A protein and the small-molecule ligand that binds it are described below.
Small molecule (SMILES): CCCCCCCCCC(=O)N[C@H]1CCOC1=O

Sequence of chain 1.A:
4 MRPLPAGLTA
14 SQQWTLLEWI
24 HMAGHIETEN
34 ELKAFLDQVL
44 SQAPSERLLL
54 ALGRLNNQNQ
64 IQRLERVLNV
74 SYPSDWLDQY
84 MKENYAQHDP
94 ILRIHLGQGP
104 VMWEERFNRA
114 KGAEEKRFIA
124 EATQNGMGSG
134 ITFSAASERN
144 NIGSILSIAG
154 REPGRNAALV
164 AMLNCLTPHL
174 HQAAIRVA

Binding-site contacts:
Ligand atom N contacts residue ASP92 of chain 1.A at 2.8 Å (salt-bridge).
Ligand atom C1 contacts residue MET84 of chain 1.A at 4.0 Å (hydrophobic).
Ligand atom O2 contacts residue PHE121 of chain 1.A at 3.7 Å.
Ligand atom C7 contacts residue TYR83 of chain 1.A at 3.7 Å (hydrophobic).
Ligand atom C12 contacts residue ASP92 of chain 1.A at 3.7 Å.
Ligand atom C1 contacts residue LEU67 of chain 1.A at 4.0 Å (hydrophobic).
Ligand atom O3 contacts residue TRP79 of chain 1.A at 3.0 Å (h-bond).
Ligand atom C10 contacts residue SER150 of chain 1.A at 3.7 Å.
Ligand atom C10 contacts residue ASP92 of chain 1.A at 3.6 Å.
Ligand atom C2 contacts residue MET84 of chain 1.A at 3.6 Å (hydrophobic).
Ligand atom O3 contacts residue TYR83 of chain 1.A at 3.9 Å.
Ligand atom C13 contacts residue PHE121 of chain 1.A at 3.8 Å (hydrophobic).
Ligand atom C14 contacts residue TRP79 of chain 1.A at 3.8 Å (hydrophobic).
Ligand atom C13 contacts residue PHE110 of chain 1.A at 3.7 Å (hydrophobic).
Ligand atom C5 contacts residue TYR83 of chain 1.A at 3.6 Å (hydrophobic).
Ligand atom C8 contacts residue LEU95 of chain 1.A at 3.8 Å (hydrophobic).
Ligand atom C13 contacts residue TRP106 of chain 1.A at 3.8 Å (hydrophobic).
Ligand atom O3 contacts residue MET130 of chain 1.A at 3.9 Å.
Ligand atom C12 contacts residue PHE110 of chain 1.A at 3.8 Å (hydrophobic).
Ligand atom C11 contacts residue TRP106 of chain 1.A at 3.7 Å (hydrophobic).
Ligand atom C13 contacts residue MET130 of chain 1.A at 3.4 Å (hydrophobic).
Ligand atom N contacts residue ILE94 of chain 1.A at 3.9 Å.
Ligand atom O2 contacts residue TRP79 of chain 1.A at 3.6 Å.
Ligand atom O1 contacts residue TYR75 of chain 1.A at 2.8 Å (h-bond).
Ligand atom C11 contacts residue ASP92 of chain 1.A at 3.7 Å.
Ligand atom C9 contacts residue ILE94 of chain 1.A at 3.6 Å (hydrophobic).
Ligand atom C2 contacts residue TYR83 of chain 1.A at 3.7 Å (hydrophobic).
Ligand atom C10 contacts residue TYR75 of chain 1.A at 3.9 Å (hydrophobic).
Ligand atom O1 contacts residue TRP106 of chain 1.A at 3.6 Å.
Ligand atom O1 contacts residue SER150 of chain 1.A at 2.9 Å (h-bond).
Ligand atom C12 contacts residue ILE94 of chain 1.A at 3.6 Å (hydrophobic).
Ligand atom C9 contacts residue ILE148 of chain 1.A at 4.0 Å (hydrophobic).
Ligand atom O3 contacts residue TYR75 of chain 1.A at 3.4 Å.
Ligand atom O2 contacts residue MET130 of chain 1.A at 3.6 Å.
Ligand atom C12 contacts residue TRP106 of chain 1.A at 4.0 Å (hydrophobic).
Ligand atom C8 contacts residue ILE148 of chain 1.A at 3.7 Å (hydrophobic).
Ligand atom C13 contacts residue ALA125 of chain 1.A at 3.9 Å (hydrophobic).
Ligand atom C10 contacts residue ILE94 of chain 1.A at 3.8 Å (hydrophobic).
Ligand atom C9 contacts residue ASP92 of chain 1.A at 3.5 Å.
Ligand atom C9 contacts residue LEU95 of chain 1.A at 3.8 Å (hydrophobic).